Sequence of chain 54.A:
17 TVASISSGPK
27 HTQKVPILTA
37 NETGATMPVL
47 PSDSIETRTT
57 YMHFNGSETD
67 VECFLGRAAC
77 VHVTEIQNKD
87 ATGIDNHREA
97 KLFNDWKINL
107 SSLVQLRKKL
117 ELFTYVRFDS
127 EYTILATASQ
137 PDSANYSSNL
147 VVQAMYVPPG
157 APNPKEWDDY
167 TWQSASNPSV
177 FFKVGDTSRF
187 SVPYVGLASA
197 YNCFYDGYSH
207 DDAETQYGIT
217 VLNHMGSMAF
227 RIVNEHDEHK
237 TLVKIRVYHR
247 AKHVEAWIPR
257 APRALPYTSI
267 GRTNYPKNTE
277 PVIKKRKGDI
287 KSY

Sequence of chain 55.C:
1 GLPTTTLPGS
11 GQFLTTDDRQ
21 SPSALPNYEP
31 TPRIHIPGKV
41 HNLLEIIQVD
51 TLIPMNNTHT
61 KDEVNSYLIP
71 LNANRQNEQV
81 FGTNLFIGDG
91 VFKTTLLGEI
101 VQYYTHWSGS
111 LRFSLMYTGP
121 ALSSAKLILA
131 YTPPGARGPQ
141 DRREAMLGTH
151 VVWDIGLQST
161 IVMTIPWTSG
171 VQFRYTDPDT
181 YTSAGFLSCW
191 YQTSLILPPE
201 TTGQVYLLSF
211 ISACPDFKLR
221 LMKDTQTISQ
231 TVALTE

Sequence of chain 54.C:
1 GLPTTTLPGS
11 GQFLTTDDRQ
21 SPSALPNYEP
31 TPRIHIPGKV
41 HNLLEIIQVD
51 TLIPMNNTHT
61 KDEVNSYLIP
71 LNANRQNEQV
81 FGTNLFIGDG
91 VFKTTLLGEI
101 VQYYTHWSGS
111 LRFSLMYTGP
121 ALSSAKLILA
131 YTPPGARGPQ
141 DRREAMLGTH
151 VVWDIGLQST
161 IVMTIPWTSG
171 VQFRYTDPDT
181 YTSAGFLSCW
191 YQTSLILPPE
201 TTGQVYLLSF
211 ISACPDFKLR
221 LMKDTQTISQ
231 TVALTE

This protein binds this small molecule.
Small molecule (SMILES): Cc1cc(CCCCCCCOc2ccc(C3=N[C@@H](C)CO3)cc2Cl)on1

Binding-site contacts:
Ligand atom C5C contacts residue TYR128 of chain 54.A at 3.7 Å (hydrophobic).
Ligand atom O1 contacts residue VAL188 of chain 54.A at 3.8 Å.
Ligand atom O1 contacts residue ALA24 of chain 54.C at 3.4 Å.
Ligand atom C31 contacts residue PRO174 of chain 54.A at 3.3 Å (hydrophobic).
Ligand atom C31 contacts residue VAL176 of chain 54.A at 3.3 Å (hydrophobic).
Ligand atom C5A contacts residue CYS199 of chain 54.A at 3.9 Å (hydrophobic).
Ligand atom O1A contacts residue VAL122 of chain 54.A at 4.0 Å.
Ligand atom C4 contacts residue PHE186 of chain 54.A at 3.7 Å (hydrophobic).
Ligand atom CL1 contacts residue ASN105 of chain 54.A at 3.3 Å.
Ligand atom C5C contacts residue ILE104 of chain 54.A at 4.0 Å (hydrophobic).
Ligand atom C5A contacts residue VAL122 of chain 54.A at 3.9 Å (hydrophobic).
Ligand atom C6C contacts residue VAL191 of chain 54.A at 3.3 Å (hydrophobic).
Ligand atom N2 contacts residue PRO174 of chain 54.A at 3.7 Å.
Ligand atom C5 contacts residue PHE186 of chain 54.A at 3.7 Å (hydrophobic).
Ligand atom C3 contacts residue PRO174 of chain 54.A at 3.7 Å (hydrophobic).
Ligand atom C2B contacts residue TYR197 of chain 54.A at 3.3 Å (hydrophobic).
Ligand atom N2 contacts residue ALA24 of chain 54.C at 3.1 Å.
Ligand atom C1C contacts residue TYR152 of chain 54.A at 3.9 Å (hydrophobic).
Ligand atom N3A contacts residue ASN219 of chain 54.A at 3.4 Å (h-bond).
Ligand atom O1 contacts residue TYR152 of chain 54.A at 3.9 Å.
Ligand atom C4 contacts residue TYR152 of chain 54.A at 3.7 Å (hydrophobic).
Ligand atom C4B contacts residue LEU106 of chain 54.A at 3.7 Å (hydrophobic).
Ligand atom CL1 contacts residue ILE104 of chain 54.A at 3.6 Å.
Ligand atom C4C contacts residue TYR152 of chain 54.A at 3.9 Å (hydrophobic).
Ligand atom C31 contacts residue SER175 of chain 54.A at 3.5 Å.
Ligand atom C4A contacts residue ASN198 of chain 54.A at 3.9 Å.
Ligand atom C2C contacts residue VAL188 of chain 54.A at 2.8 Å (hydrophobic).
Ligand atom C3 contacts residue PHE186 of chain 54.A at 3.9 Å (hydrophobic).
Ligand atom C31 contacts residue ALA150 of chain 54.A at 3.5 Å (hydrophobic).
Ligand atom N2 contacts residue PHE186 of chain 54.A at 4.0 Å.
Ligand atom CL1 contacts residue MET221 of chain 54.A at 3.8 Å.
Ligand atom O1 contacts residue PHE186 of chain 54.A at 3.8 Å.
Ligand atom C3B contacts residue TYR197 of chain 54.A at 3.3 Å (hydrophobic).
Ligand atom C3C contacts residue VAL188 of chain 54.A at 3.3 Å (hydrophobic).
Ligand atom CM1 contacts residue CYS199 of chain 54.A at 3.8 Å (hydrophobic).
Ligand atom C3B contacts residue LEU106 of chain 54.A at 3.8 Å (hydrophobic).
Ligand atom O1B contacts residue MET221 of chain 54.A at 3.8 Å.
Ligand atom C3C contacts residue TYR128 of chain 54.A at 3.6 Å (hydrophobic).
Ligand atom C7C contacts residue TYR128 of chain 54.A at 3.5 Å (hydrophobic).
Ligand atom C5 contacts residue TYR152 of chain 54.A at 3.6 Å (hydrophobic).